Binding-site contacts:
Ligand atom N2 contacts residue PRO49 of chain 1.A at 3.2 Å (h-bond).
Ligand atom C11 contacts residue ILE112 of chain 1.A at 3.9 Å (hydrophobic).
Ligand atom O4 contacts residue TYR104 of chain 1.A at 3.9 Å.
Ligand atom O3 contacts residue ILE112 of chain 1.A at 3.7 Å.
Ligand atom C2 contacts residue VAL54 of chain 1.A at 4.1 Å (hydrophobic).
Ligand atom O3 contacts residue SER101 of chain 1.A at 2.6 Å (h-bond).
Ligand atom N4 contacts residue ILE112 of chain 1.A at 4.0 Å.
Ligand atom C5 contacts residue TYR59 of chain 1.A at 3.3 Å (hydrophobic).
Ligand atom N3 contacts residue VAL54 of chain 1.A at 4.0 Å.
Ligand atom C1 contacts residue PRO49 of chain 1.A at 4.0 Å (hydrophobic).
Ligand atom O2 contacts residue GLN52 of chain 1.A at 4.1 Å.
Ligand atom C7 contacts residue VAL54 of chain 1.A at 3.7 Å (hydrophobic).
Ligand atom N3 contacts residue PRO49 of chain 1.A at 4.1 Å.
Ligand atom O1 contacts residue TYR59 of chain 1.A at 3.2 Å.
Ligand atom C10 contacts residue TYR104 of chain 1.A at 3.9 Å (hydrophobic).
Ligand atom O1 contacts residue VAL54 of chain 1.A at 3.9 Å.
Ligand atom C8 contacts residue PRO49 of chain 1.A at 3.3 Å (hydrophobic).
Ligand atom O1 contacts residue ASP55 of chain 1.A at 3.7 Å.
Ligand atom C12 contacts residue THR105 of chain 1.A at 3.3 Å.
Ligand atom C9 contacts residue ILE112 of chain 1.A at 3.5 Å (hydrophobic).
Ligand atom C9 contacts residue SER101 of chain 1.A at 3.7 Å.
Ligand atom N1 contacts residue PRO49 of chain 1.A at 3.0 Å (h-bond).
Ligand atom O3 contacts residue PHE50 of chain 1.A at 3.8 Å.
Ligand atom C10 contacts residue ILE112 of chain 1.A at 3.5 Å (hydrophobic).
Ligand atom C12 contacts residue SER110 of chain 1.A at 3.7 Å.
Ligand atom C6 contacts residue TYR104 of chain 1.A at 3.8 Å (hydrophobic).
Ligand atom N2 contacts residue GLN52 of chain 1.A at 3.7 Å.
Ligand atom C3 contacts residue ASP55 of chain 1.A at 3.4 Å.
Ligand atom C4 contacts residue PRO53 of chain 1.A at 4.1 Å (hydrophobic).
Ligand atom C1 contacts residue VAL54 of chain 1.A at 4.1 Å (hydrophobic).
Ligand atom O4 contacts residue ILE112 of chain 1.A at 3.7 Å.
Ligand atom C1 contacts residue TYR59 of chain 1.A at 4.1 Å (hydrophobic).
Ligand atom C11 contacts residue SER101 of chain 1.A at 3.8 Å.
Ligand atom C7 contacts residue PHE50 of chain 1.A at 4.0 Å (hydrophobic).
Ligand atom C11 contacts residue THR105 of chain 1.A at 3.7 Å.
Ligand atom C4 contacts residue ASP55 of chain 1.A at 3.9 Å.
Ligand atom C12 contacts residue PRO106 of chain 1.A at 3.8 Å (hydrophobic).
Ligand atom C2 contacts residue PRO49 of chain 1.A at 3.5 Å (hydrophobic).
Ligand atom O1 contacts residue GLU58 of chain 1.A at 3.9 Å.
Ligand atom C10 contacts residue SER101 of chain 1.A at 4.0 Å.

A small-molecule ligand and the protein it binds are described below.
Small molecule (SMILES): O=C(Nc1ccon1)N1CCN(C(=O)c2ccco2)CC1

Sequence of chain 1.A:
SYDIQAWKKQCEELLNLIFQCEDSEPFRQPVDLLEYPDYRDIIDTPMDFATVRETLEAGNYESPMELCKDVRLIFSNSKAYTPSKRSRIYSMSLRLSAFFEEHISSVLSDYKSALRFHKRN